Sequence of chain 1.A:
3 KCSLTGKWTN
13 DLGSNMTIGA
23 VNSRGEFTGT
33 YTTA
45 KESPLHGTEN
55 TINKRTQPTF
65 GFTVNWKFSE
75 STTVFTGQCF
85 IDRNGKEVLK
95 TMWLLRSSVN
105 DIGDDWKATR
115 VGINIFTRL

This protein binds this small molecule.
Small molecule (SMILES): O=C(O)CCCCCNC(=O)CCCC[C@@H]1SC[C@@H]2NC(=O)N[C@@H]21

Binding-site contacts:
Ligand atom C12 contacts residue PHE72 of chain 1.A at 3.5 Å (hydrophobic).
Ligand atom C14 contacts residue PHE72 of chain 1.A at 4.0 Å (hydrophobic).
Ligand atom C3 contacts residue LEU14 of chain 1.A at 3.9 Å (hydrophobic).
Ligand atom O23 contacts residue ARG114 of chain 1.A at 4.2 Å.
Ligand atom C5 contacts residue LEU14 of chain 1.A at 3.6 Å (hydrophobic).
Ligand atom N1 contacts residue TYR33 of chain 1.A at 4.3 Å.
Ligand atom N4 contacts residue LEU14 of chain 1.A at 3.4 Å.
Ligand atom C2 contacts residue ASN118 of chain 1.A at 3.7 Å.
Ligand atom S7 contacts residue TRP70 of chain 1.A at 4.0 Å.
Ligand atom C10 contacts residue TRP70 of chain 1.A at 4.3 Å (hydrophobic).
Ligand atom O9 contacts residue ASN118 of chain 1.A at 3.1 Å (h-bond).
Ligand atom C5 contacts residue ASN12 of chain 1.A at 4.3 Å.
Ligand atom C21 contacts residue LYS111 of chain 2.A at 4.2 Å.
Ligand atom C8 contacts residue TRP110 of chain 2.A at 3.5 Å (hydrophobic).
Ligand atom O24 contacts residue ARG114 of chain 1.A at 2.9 Å (salt-bridge).
Ligand atom N4 contacts residue SER16 of chain 1.A at 4.4 Å.
Ligand atom C11 contacts residue TRP70 of chain 1.A at 3.8 Å (hydrophobic).
Ligand atom O9 contacts residue TYR33 of chain 1.A at 2.9 Å (h-bond).
Ligand atom C11 contacts residue LEU99 of chain 1.A at 4.3 Å (hydrophobic).
Ligand atom O9 contacts residue LEU14 of chain 1.A at 3.9 Å.
Ligand atom O9 contacts residue SER16 of chain 1.A at 3.6 Å.
Ligand atom C13 contacts residue PHE72 of chain 1.A at 3.5 Å (hydrophobic).
Ligand atom S7 contacts residue THR77 of chain 1.A at 3.7 Å.
Ligand atom C2 contacts residue TRP110 of chain 2.A at 4.1 Å (hydrophobic).
Ligand atom N1 contacts residue ASN118 of chain 1.A at 2.5 Å (h-bond).
Ligand atom C5 contacts residue TYR33 of chain 1.A at 3.7 Å (hydrophobic).
Ligand atom C3 contacts residue TRP110 of chain 2.A at 3.7 Å (hydrophobic).
Ligand atom C5 contacts residue ASN118 of chain 1.A at 3.1 Å.
Ligand atom C22 contacts residue ARG114 of chain 1.A at 3.8 Å.
Ligand atom O15 contacts residue SER75 of chain 1.A at 3.6 Å.
Ligand atom N1 contacts residue LEU14 of chain 1.A at 4.2 Å.
Ligand atom C2 contacts residue TRP97 of chain 1.A at 3.3 Å (hydrophobic).
Ligand atom N4 contacts residue ASN118 of chain 1.A at 4.4 Å.
Ligand atom C6 contacts residue TRP97 of chain 1.A at 2.9 Å (hydrophobic).
Ligand atom C14 contacts residue SER73 of chain 1.A at 4.2 Å.
Ligand atom N1 contacts residue TRP97 of chain 1.A at 3.5 Å (h-bond).
Ligand atom O9 contacts residue ASN12 of chain 1.A at 3.2 Å (h-bond).
Ligand atom O15 contacts residue SER73 of chain 1.A at 3.4 Å (h-bond).
Ligand atom C10 contacts residue TRP110 of chain 2.A at 4.0 Å (hydrophobic).
Ligand atom C13 contacts residue TRP70 of chain 1.A at 4.2 Å (hydrophobic).

Sequence of chain 2.A:
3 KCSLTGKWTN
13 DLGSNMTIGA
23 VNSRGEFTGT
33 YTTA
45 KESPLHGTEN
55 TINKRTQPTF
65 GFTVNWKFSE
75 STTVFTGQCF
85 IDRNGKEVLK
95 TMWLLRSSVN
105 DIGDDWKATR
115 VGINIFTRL